Binding-site contacts:
Ligand atom CBI contacts residue TRP97 of chain 2.A at 3.8 Å (hydrophobic).
Ligand atom CAS contacts residue TRP97 of chain 2.A at 3.7 Å (hydrophobic).
Ligand atom CAA contacts residue LEU81 of chain 2.A at 3.9 Å (hydrophobic).
Ligand atom OAE contacts residue LEU81 of chain 2.A at 3.5 Å.
Ligand atom CBH contacts residue GLY80 of chain 2.A at 3.4 Å.
Ligand atom CAG contacts residue LYS71 of chain 2.A at 4.0 Å.
Ligand atom CAV contacts residue GLY80 of chain 2.A at 3.8 Å.
Ligand atom CBH contacts residue TYR98 of chain 2.A at 3.9 Å (hydrophobic).
Ligand atom CAJ contacts residue LEU81 of chain 2.A at 3.6 Å (hydrophobic).
Ligand atom OAF contacts residue THR82 of chain 2.A at 3.7 Å.
Ligand atom CAO contacts residue TYR98 of chain 2.A at 3.8 Å (hydrophobic).
Ligand atom CAJ contacts residue THR82 of chain 2.A at 3.2 Å.
Ligand atom CAA contacts residue TRP84 of chain 2.A at 3.6 Å (hydrophobic).
Ligand atom CA contacts residue THR82 of chain 2.A at 3.2 Å.
Ligand atom OAE contacts residue THR82 of chain 2.A at 2.9 Å (h-bond).
Ligand atom CBG contacts residue GLY80 of chain 2.A at 3.3 Å.
Ligand atom CAU contacts residue TRP97 of chain 2.A at 3.7 Å (hydrophobic).
Ligand atom CB contacts residue GLU88 of chain 2.A at 2.9 Å.
Ligand atom N contacts residue LYS85 of chain 2.A at 3.9 Å.
Ligand atom CAJ contacts residue LYS71 of chain 2.A at 3.9 Å.
Ligand atom CAV contacts residue TYR98 of chain 2.A at 3.4 Å (hydrophobic).
Ligand atom CA contacts residue GLU88 of chain 2.A at 3.5 Å.
Ligand atom CB contacts residue GLN93 of chain 2.A at 3.9 Å.
Ligand atom CAJ contacts residue GLY80 of chain 2.A at 3.7 Å.
Ligand atom CBE contacts residue TRP97 of chain 2.A at 4.0 Å (hydrophobic).
Ligand atom CBF contacts residue TRP97 of chain 2.A at 3.6 Å (hydrophobic).
Ligand atom CAA contacts residue GLN93 of chain 2.A at 3.9 Å.
Ligand atom CA contacts residue ASP83 of chain 2.A at 3.4 Å.
Ligand atom NAX contacts residue THR82 of chain 2.A at 3.0 Å (h-bond).
Ligand atom CAN contacts residue LEU81 of chain 2.A at 3.5 Å (hydrophobic).
Ligand atom C contacts residue THR82 of chain 2.A at 3.6 Å.
Ligand atom CAN contacts residue GLY80 of chain 2.A at 3.3 Å.
Ligand atom O contacts residue GLN93 of chain 2.A at 3.9 Å.
Ligand atom CBB contacts residue GLY80 of chain 2.A at 3.4 Å.
Ligand atom O contacts residue TRP97 of chain 2.A at 3.3 Å (h-bond).
Ligand atom CAA contacts residue THR82 of chain 2.A at 3.9 Å.
Ligand atom N contacts residue ASP83 of chain 2.A at 3.0 Å (salt-bridge).
Ligand atom CAN contacts residue THR82 of chain 2.A at 3.2 Å.
Ligand atom N contacts residue GLU88 of chain 2.A at 3.0 Å (salt-bridge).
Ligand atom C contacts residue TRP97 of chain 2.A at 4.0 Å (hydrophobic).

Sequence of chain 2.A:
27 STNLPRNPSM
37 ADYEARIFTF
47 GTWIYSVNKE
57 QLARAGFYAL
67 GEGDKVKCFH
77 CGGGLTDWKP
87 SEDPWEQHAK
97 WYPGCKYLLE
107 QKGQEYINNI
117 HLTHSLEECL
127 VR

The protein below binds the small molecule below.
Small molecule (SMILES): CC[C@H](N)C(=O)N[C@@H]1C(=O)N2[C@@H](CC[C@@H]1CO)CC[C@H]2C(=O)NC(c1ccccc1)c1ccccc1